Binding-site contacts:
Ligand atom OP2 contacts residue SQ01 of chain 2.K at 2.3 Å (h-bond).
Ligand atom P contacts residue PRO23 of chain 2.A at 3.7 Å.
Ligand atom C2' contacts residue SQ01 of chain 2.K at 3.9 Å.
Ligand atom O5' contacts residue SQ01 of chain 2.K at 2.2 Å (h-bond).
Ligand atom N9 contacts residue SQ01 of chain 2.K at 3.4 Å.
Ligand atom OP2 contacts residue SER21 of chain 2.A at 3.9 Å.
Ligand atom C1' contacts residue SQ01 of chain 2.K at 3.9 Å.
Ligand atom C4 contacts residue SQ01 of chain 2.K at 3.6 Å.
Ligand atom C4' contacts residue SQ01 of chain 2.K at 3.6 Å.
Ligand atom N7 contacts residue SQ01 of chain 2.K at 3.8 Å.
Ligand atom O4' contacts residue SQ01 of chain 2.K at 3.2 Å.
Ligand atom C8 contacts residue SQ01 of chain 2.K at 3.4 Å.
Ligand atom OP2 contacts residue TYR22 of chain 2.A at 3.8 Å.
Ligand atom OP2 contacts residue PRO23 of chain 2.A at 3.8 Å.
Ligand atom C5 contacts residue SQ01 of chain 2.K at 3.8 Å.
Ligand atom OP1 contacts residue PRO23 of chain 2.A at 3.0 Å.
Ligand atom N3 contacts residue SQ01 of chain 2.K at 4.2 Å.
Ligand atom OP1 contacts residue SQ01 of chain 2.K at 2.9 Å (h-bond).
Ligand atom C6 contacts residue SQ01 of chain 2.K at 3.8 Å.
Ligand atom N1 contacts residue SQ01 of chain 2.K at 4.1 Å.
Ligand atom C2 contacts residue SQ01 of chain 2.K at 4.4 Å.
Ligand atom C3' contacts residue SQ01 of chain 2.K at 4.2 Å.
Ligand atom P contacts residue SQ01 of chain 2.K at 1.6 Å.
Ligand atom C5' contacts residue SQ01 of chain 2.K at 2.9 Å.
Ligand atom N6 contacts residue SQ01 of chain 2.K at 4.0 Å.

This small molecule binds to this protein.
Small molecule (SMILES): Cc1cn([C@H]2C[C@H](O)[C@@H](CO[P](=O)(O)O[C@H]3C[C@H](n4ccc(N)nc4=O)O[C@@H]3CO[P](=O)(O)O[C@H]3C[C@H](n4cnc5c(=O)nc(N)[nH]c54)O[C@@H]3CO[P](=O)(O)O[C@H]3C[C@H](n4cnc5c(N)ncnc54)O[C@@H]3COP(=O)=O)O2)c(=O)[nH]c1=O

Sequence of chain 2.A:
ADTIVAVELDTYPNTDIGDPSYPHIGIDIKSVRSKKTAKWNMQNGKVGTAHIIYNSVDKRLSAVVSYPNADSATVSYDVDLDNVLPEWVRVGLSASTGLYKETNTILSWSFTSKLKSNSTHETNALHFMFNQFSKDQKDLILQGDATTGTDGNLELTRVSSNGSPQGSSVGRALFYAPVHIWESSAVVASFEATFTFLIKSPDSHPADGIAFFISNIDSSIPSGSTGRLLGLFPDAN